Sequence of chain 13.C:
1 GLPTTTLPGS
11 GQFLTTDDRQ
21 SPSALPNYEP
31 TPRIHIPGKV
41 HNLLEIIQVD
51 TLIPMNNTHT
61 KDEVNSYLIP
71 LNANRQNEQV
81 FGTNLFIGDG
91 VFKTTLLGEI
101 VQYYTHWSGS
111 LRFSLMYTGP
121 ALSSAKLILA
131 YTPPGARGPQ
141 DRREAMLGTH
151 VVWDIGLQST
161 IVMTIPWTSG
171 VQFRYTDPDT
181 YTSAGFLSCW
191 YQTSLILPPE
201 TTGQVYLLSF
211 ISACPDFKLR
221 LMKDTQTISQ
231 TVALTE

Sequence of chain 12.C:
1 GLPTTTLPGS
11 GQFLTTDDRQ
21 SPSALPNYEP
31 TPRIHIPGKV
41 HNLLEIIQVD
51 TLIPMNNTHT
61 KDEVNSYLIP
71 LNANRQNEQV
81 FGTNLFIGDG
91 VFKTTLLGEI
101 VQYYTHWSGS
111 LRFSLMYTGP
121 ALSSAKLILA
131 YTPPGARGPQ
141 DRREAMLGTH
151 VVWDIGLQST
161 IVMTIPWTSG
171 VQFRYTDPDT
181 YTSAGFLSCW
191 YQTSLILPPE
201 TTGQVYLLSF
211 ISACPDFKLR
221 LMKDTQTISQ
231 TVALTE

Binding-site contacts:
Ligand atom N3A contacts residue PRO174 of chain 12.A at 3.6 Å (h-bond).
Ligand atom C5A contacts residue ALA150 of chain 12.A at 3.2 Å (hydrophobic).
Ligand atom C3B contacts residue MET224 of chain 12.A at 3.4 Å (hydrophobic).
Ligand atom CL1 contacts residue VAL188 of chain 12.A at 3.5 Å.
Ligand atom CL2 contacts residue ILE104 of chain 12.A at 3.1 Å.
Ligand atom C5A contacts residue VAL176 of chain 12.A at 3.2 Å (hydrophobic).
Ligand atom C4A contacts residue SER175 of chain 12.A at 3.8 Å.
Ligand atom N2 contacts residue ASN219 of chain 12.A at 3.4 Å (h-bond).
Ligand atom C2D contacts residue SER107 of chain 12.A at 3.8 Å.
Ligand atom C1C contacts residue TYR128 of chain 12.A at 3.5 Å (hydrophobic).
Ligand atom C4B contacts residue PHE186 of chain 12.A at 3.4 Å (hydrophobic).
Ligand atom O1A contacts residue PHE186 of chain 12.A at 2.9 Å.
Ligand atom C5 contacts residue LEU106 of chain 12.A at 3.5 Å (hydrophobic).
Ligand atom C3B contacts residue PHE186 of chain 12.A at 3.7 Å (hydrophobic).
Ligand atom C2B contacts residue MET224 of chain 12.A at 3.6 Å (hydrophobic).
Ligand atom C3C contacts residue ILE104 of chain 12.A at 3.6 Å (hydrophobic).
Ligand atom C3 contacts residue LEU106 of chain 12.A at 3.4 Å (hydrophobic).
Ligand atom C1B contacts residue TYR152 of chain 12.A at 3.8 Å (hydrophobic).
Ligand atom C5B contacts residue TYR152 of chain 12.A at 3.8 Å (hydrophobic).
Ligand atom O1A contacts residue ALA150 of chain 12.A at 3.8 Å.
Ligand atom C4A contacts residue PRO174 of chain 12.A at 3.3 Å (hydrophobic).
Ligand atom C2A contacts residue PHE186 of chain 12.A at 3.3 Å (hydrophobic).
Ligand atom C6B contacts residue VAL188 of chain 12.A at 3.8 Å (hydrophobic).
Ligand atom C5C contacts residue VAL188 of chain 12.A at 2.9 Å (hydrophobic).
Ligand atom O1D contacts residue SER107 of chain 12.A at 3.2 Å.
Ligand atom O1 contacts residue MET221 of chain 12.A at 3.1 Å (h-bond).
Ligand atom N2 contacts residue MET221 of chain 12.A at 3.5 Å (h-bond).
Ligand atom C3D contacts residue LEU116 of chain 12.A at 3.6 Å (hydrophobic).
Ligand atom C6B contacts residue TYR152 of chain 12.A at 3.8 Å (hydrophobic).
Ligand atom N3A contacts residue ALA24 of chain 12.C at 3.6 Å.
Ligand atom O1B contacts residue TYR152 of chain 12.A at 3.8 Å.
Ligand atom CL1 contacts residue LEU25 of chain 12.C at 3.5 Å.
Ligand atom C4A contacts residue VAL176 of chain 12.A at 3.7 Å (hydrophobic).
Ligand atom CL2 contacts residue MET224 of chain 12.A at 2.9 Å.
Ligand atom C5A contacts residue PHE186 of chain 12.A at 3.5 Å (hydrophobic).
Ligand atom C4 contacts residue LEU106 of chain 12.A at 2.5 Å (hydrophobic).
Ligand atom C4C contacts residue TYR128 of chain 12.A at 3.5 Å (hydrophobic).
Ligand atom C1B contacts residue VAL188 of chain 12.A at 3.8 Å (hydrophobic).
Ligand atom C31 contacts residue ASN219 of chain 12.A at 3.8 Å.
Ligand atom C31 contacts residue LEU106 of chain 12.A at 3.8 Å (hydrophobic).

Sequence of chain 12.A:
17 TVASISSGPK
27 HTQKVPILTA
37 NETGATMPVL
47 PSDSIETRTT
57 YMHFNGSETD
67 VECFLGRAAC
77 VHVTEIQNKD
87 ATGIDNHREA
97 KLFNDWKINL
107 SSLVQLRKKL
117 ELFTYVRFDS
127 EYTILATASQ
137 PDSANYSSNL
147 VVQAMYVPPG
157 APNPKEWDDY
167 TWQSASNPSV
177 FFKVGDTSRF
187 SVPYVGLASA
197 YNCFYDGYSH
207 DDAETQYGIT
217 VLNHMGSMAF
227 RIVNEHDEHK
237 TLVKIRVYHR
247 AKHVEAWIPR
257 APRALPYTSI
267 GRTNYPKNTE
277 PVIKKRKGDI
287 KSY

This small molecule binds to this protein.
Small molecule (SMILES): OCCOCOCc1cc(CCCCCOc2c(Cl)cc(C3=NCCO3)cc2Cl)on1